The small molecule below binds the protein below.
Small molecule (SMILES): CC(=O)N[C@@H]1[C@@H](O)[C@H](O)[C@@H](CO)O[C@H]1O

Binding-site contacts:
Ligand atom C3 contacts residue ARG14 of chain 1.A at 4.2 Å.
Ligand atom C8 contacts residue ASN57 of chain 1.A at 4.1 Å.
Ligand atom C1 contacts residue ARG14 of chain 1.A at 3.7 Å.
Ligand atom O7 contacts residue ASN57 of chain 1.A at 4.5 Å.
Ligand atom C3 contacts residue ASN57 of chain 1.A at 3.9 Å.
Ligand atom C5 contacts residue ARG14 of chain 1.A at 4.0 Å.
Ligand atom N2 contacts residue ASN57 of chain 1.A at 3.1 Å (h-bond).
Ligand atom O5 contacts residue ASN57 of chain 1.A at 2.4 Å (h-bond).
Ligand atom C7 contacts residue ASN57 of chain 1.A at 3.7 Å.
Ligand atom C1 contacts residue ASN57 of chain 1.A at 1.5 Å.
Ligand atom C2 contacts residue ASN57 of chain 1.A at 2.7 Å.
Ligand atom C2 contacts residue ARG14 of chain 1.A at 4.4 Å.
Ligand atom C5 contacts residue ASN57 of chain 1.A at 3.8 Å.
Ligand atom C4 contacts residue ASN57 of chain 1.A at 4.4 Å.
Ligand atom O5 contacts residue ARG14 of chain 1.A at 3.7 Å.

Sequence of chain 1.A:
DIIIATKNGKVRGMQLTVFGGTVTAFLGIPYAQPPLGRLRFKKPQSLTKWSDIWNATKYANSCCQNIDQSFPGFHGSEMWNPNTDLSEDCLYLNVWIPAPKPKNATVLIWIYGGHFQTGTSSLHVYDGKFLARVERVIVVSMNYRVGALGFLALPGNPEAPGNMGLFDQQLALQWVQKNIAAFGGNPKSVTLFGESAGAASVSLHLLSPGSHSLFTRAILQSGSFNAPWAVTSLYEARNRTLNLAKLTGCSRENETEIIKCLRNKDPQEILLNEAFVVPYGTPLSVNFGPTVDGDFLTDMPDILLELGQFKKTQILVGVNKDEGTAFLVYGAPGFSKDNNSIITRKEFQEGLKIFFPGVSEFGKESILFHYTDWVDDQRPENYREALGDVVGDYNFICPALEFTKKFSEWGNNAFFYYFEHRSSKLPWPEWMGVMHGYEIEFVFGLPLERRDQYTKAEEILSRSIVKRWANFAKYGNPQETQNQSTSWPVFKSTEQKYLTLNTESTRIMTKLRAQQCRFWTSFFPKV